This protein binds this small molecule.
Small molecule (SMILES): CC(=O)N[C@@H]1[C@@H](O)[C@H](O)[C@@H](CO)O[C@H]1O

Binding-site contacts:
Ligand atom O7 contacts residue ASN141 of chain 1.B at 3.8 Å.
Ligand atom C6 contacts residue ASN141 of chain 1.B at 4.3 Å.
Ligand atom C1 contacts residue ASN141 of chain 1.B at 1.4 Å.
Ligand atom C2 contacts residue ASN141 of chain 1.B at 2.4 Å.
Ligand atom N2 contacts residue ASN141 of chain 1.B at 2.9 Å (h-bond).
Ligand atom C3 contacts residue ASN141 of chain 1.B at 3.8 Å.
Ligand atom C4 contacts residue ASN141 of chain 1.B at 4.2 Å.
Ligand atom C7 contacts residue ASN141 of chain 1.B at 3.6 Å.
Ligand atom O5 contacts residue ASN141 of chain 1.B at 2.4 Å (h-bond).
Ligand atom O5 contacts residue GLU42 of chain 1.B at 4.1 Å.
Ligand atom O6 contacts residue GLU42 of chain 1.B at 4.0 Å.
Ligand atom C5 contacts residue ASN141 of chain 1.B at 3.7 Å.

Sequence of chain 1.B:
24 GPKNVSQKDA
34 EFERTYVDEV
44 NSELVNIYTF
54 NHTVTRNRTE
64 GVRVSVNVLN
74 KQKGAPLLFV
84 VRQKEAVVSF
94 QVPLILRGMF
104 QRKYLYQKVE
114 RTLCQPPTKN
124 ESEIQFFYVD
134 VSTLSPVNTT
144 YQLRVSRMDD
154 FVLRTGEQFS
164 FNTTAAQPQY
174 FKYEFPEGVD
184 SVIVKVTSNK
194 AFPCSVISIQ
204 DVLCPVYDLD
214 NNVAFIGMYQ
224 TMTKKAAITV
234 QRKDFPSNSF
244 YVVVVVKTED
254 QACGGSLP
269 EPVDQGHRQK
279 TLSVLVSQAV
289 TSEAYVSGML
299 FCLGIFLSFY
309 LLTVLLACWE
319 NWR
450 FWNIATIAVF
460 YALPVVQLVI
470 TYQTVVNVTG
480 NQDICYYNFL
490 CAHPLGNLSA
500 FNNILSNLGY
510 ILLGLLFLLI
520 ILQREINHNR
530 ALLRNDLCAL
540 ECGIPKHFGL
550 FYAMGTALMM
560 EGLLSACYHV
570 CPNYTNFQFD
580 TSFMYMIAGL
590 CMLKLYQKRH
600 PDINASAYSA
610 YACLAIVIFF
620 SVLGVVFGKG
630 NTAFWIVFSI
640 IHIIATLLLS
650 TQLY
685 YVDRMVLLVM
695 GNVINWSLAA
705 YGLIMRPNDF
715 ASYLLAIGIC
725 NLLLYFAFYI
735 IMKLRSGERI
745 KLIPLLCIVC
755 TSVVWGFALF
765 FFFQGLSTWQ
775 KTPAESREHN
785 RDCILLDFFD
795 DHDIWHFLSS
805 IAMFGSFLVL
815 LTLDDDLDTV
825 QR